A protein and the small-molecule ligand that binds it are described below.
Small molecule (SMILES): c1ccc(-c2ccccc2)cc1

Binding-site contacts:
Ligand atom C6 contacts residue ALA234 of chain 1.W at 4.2 Å (hydrophobic).
Ligand atom C6 contacts residue ILE336 of chain 1.W at 4.4 Å (hydrophobic).
Ligand atom C13 contacts residue ASP230 of chain 1.W at 3.7 Å.
Ligand atom C1 contacts residue ALA234 of chain 1.W at 3.7 Å (hydrophobic).
Ligand atom C12 contacts residue ASP230 of chain 1.W at 3.2 Å.
Ligand atom C3 contacts residue MET231 of chain 1.W at 4.2 Å (hydrophobic).
Ligand atom C17 contacts residue ASP230 of chain 1.W at 4.1 Å.
Ligand atom C17 contacts residue ALA234 of chain 1.W at 4.3 Å (hydrophobic).
Ligand atom C17 contacts residue MET231 of chain 1.W at 3.8 Å (hydrophobic).
Ligand atom C16 contacts residue ALA234 of chain 1.W at 4.4 Å (hydrophobic).
Ligand atom C16 contacts residue HIS323 of chain 1.W at 4.4 Å.
Ligand atom C4 contacts residue ILE336 of chain 1.W at 3.9 Å (hydrophobic).
Ligand atom C17 contacts residue HIS233 of chain 1.W at 4.1 Å.
Ligand atom C2 contacts residue ALA234 of chain 1.W at 4.2 Å (hydrophobic).
Ligand atom C17 contacts residue HIS323 of chain 1.W at 3.8 Å.
Ligand atom C5 contacts residue ILE336 of chain 1.W at 3.9 Å (hydrophobic).
Ligand atom C1 contacts residue HIS239 of chain 1.W at 4.3 Å.
Ligand atom C13 contacts residue PHE227 of chain 1.W at 3.9 Å (hydrophobic).
Ligand atom C13 contacts residue HIS323 of chain 1.W at 4.1 Å.
Ligand atom C13 contacts residue GLN226 of chain 1.W at 3.2 Å.
Ligand atom C14 contacts residue GLN226 of chain 1.W at 3.6 Å.
Ligand atom C14 contacts residue LEU333 of chain 1.W at 3.9 Å (hydrophobic).
Ligand atom C14 contacts residue HIS233 of chain 1.W at 3.7 Å.
Ligand atom C14 contacts residue PHE227 of chain 1.W at 3.8 Å (hydrophobic).
Ligand atom C15 contacts residue PHE227 of chain 1.W at 4.4 Å (hydrophobic).
Ligand atom C3 contacts residue LEU333 of chain 1.W at 4.1 Å (hydrophobic).
Ligand atom C16 contacts residue HIS233 of chain 1.W at 4.2 Å.
Ligand atom C13 contacts residue HIS233 of chain 1.W at 3.6 Å.
Ligand atom C12 contacts residue GLN226 of chain 1.W at 3.5 Å.
Ligand atom C5 contacts residue VAL287 of chain 1.W at 4.1 Å (hydrophobic).
Ligand atom C4 contacts residue GLY321 of chain 1.W at 3.7 Å.
Ligand atom C16 contacts residue LEU333 of chain 1.W at 3.8 Å (hydrophobic).
Ligand atom C12 contacts residue MET231 of chain 1.W at 4.0 Å (hydrophobic).
Ligand atom C12 contacts residue HIS233 of chain 1.W at 3.8 Å.
Ligand atom C2 contacts residue LEU333 of chain 1.W at 4.2 Å (hydrophobic).
Ligand atom C3 contacts residue GLY321 of chain 1.W at 3.9 Å.
Ligand atom C12 contacts residue HIS323 of chain 1.W at 3.5 Å.
Ligand atom C6 contacts residue VAL287 of chain 1.W at 4.4 Å (hydrophobic).
Ligand atom C15 contacts residue HIS233 of chain 1.W at 4.0 Å.
Ligand atom C15 contacts residue LEU333 of chain 1.W at 3.5 Å (hydrophobic).

Sequence of chain 1.W:
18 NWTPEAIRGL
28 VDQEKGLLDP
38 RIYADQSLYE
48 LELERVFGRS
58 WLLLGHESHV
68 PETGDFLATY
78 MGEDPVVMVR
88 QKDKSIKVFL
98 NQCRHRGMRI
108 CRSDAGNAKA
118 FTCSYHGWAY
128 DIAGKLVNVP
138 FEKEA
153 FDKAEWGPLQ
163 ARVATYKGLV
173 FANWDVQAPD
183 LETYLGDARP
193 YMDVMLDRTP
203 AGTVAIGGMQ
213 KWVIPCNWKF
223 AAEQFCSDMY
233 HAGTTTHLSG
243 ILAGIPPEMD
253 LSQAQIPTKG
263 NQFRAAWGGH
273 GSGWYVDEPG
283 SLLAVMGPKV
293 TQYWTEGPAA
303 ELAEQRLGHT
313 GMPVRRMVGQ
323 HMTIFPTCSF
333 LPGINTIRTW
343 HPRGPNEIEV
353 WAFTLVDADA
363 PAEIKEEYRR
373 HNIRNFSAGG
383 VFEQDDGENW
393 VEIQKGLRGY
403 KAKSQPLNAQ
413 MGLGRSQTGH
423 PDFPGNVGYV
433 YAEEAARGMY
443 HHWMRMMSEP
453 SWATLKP